Sequence of chain 1.A:
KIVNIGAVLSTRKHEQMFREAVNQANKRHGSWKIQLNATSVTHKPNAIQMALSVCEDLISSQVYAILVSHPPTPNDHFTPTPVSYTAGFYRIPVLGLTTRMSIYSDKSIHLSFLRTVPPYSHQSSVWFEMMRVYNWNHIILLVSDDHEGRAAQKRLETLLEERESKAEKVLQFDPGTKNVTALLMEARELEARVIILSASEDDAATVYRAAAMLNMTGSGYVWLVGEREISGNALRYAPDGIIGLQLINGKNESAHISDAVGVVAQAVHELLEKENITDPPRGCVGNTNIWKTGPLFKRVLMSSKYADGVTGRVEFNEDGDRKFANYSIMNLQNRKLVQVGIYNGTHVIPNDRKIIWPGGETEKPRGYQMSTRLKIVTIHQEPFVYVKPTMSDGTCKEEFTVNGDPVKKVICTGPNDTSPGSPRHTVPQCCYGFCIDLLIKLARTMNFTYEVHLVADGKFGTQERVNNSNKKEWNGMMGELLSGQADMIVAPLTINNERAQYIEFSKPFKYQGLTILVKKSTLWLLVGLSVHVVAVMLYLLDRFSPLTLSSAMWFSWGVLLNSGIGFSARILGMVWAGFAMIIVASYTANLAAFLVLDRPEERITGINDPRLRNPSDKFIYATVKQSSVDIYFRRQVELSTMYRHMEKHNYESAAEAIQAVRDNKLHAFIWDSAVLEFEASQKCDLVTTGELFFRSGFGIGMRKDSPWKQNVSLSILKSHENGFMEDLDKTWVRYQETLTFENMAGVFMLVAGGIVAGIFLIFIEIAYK

A protein and the small-molecule ligand that binds it are described below.
Small molecule (SMILES): CC(=O)N[C@H]1[C@H](O[C@H]2[C@H](O)[C@@H](NC(C)=O)CO[C@@H]2CO)O[C@H](CO)[C@@H](O)[C@@H]1O

Binding-site contacts:
Ligand atom C2 contacts residue ASN276 of chain 1.A at 2.5 Å.
Ligand atom C7 contacts residue SER278 of chain 1.A at 3.7 Å.
Ligand atom C8 contacts residue SER278 of chain 1.A at 4.0 Å.
Ligand atom O7 contacts residue SER278 of chain 1.A at 4.0 Å.
Ligand atom O3 contacts residue ASN276 of chain 1.A at 3.9 Å.
Ligand atom C3 contacts residue ASN276 of chain 1.A at 3.7 Å.
Ligand atom C4 contacts residue ASN276 of chain 1.A at 4.3 Å.
Ligand atom C5 contacts residue ASN276 of chain 1.A at 3.7 Å.
Ligand atom C1 contacts residue ASN276 of chain 1.A at 1.4 Å.
Ligand atom N2 contacts residue ASN276 of chain 1.A at 3.4 Å (h-bond).
Ligand atom C6 contacts residue ASN276 of chain 1.A at 4.5 Å.
Ligand atom N2 contacts residue SER278 of chain 1.A at 3.8 Å.
Ligand atom O5 contacts residue ASN276 of chain 1.A at 2.4 Å (h-bond).
Ligand atom O6 contacts residue ASN273 of chain 1.A at 4.2 Å.
Ligand atom O6 contacts residue ASN276 of chain 1.A at 4.0 Å.